Sequence of chain 2.A:
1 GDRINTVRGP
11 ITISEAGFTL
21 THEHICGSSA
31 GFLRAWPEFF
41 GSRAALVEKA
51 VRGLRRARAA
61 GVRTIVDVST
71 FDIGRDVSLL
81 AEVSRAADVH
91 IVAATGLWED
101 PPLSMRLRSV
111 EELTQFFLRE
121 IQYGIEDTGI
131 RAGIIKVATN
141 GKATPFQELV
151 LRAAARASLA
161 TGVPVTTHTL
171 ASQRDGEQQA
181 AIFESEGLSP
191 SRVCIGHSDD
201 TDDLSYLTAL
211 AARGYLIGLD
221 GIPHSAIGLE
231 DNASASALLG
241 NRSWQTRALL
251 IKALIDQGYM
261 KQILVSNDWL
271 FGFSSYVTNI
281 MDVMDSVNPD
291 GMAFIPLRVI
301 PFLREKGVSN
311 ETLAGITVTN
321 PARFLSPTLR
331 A

Binding-site contacts:
Ligand atom CAF contacts residue THR312 of chain 2.A at 3.2 Å.
Ligand atom CAG contacts residue ILE255 of chain 2.A at 3.8 Å (hydrophobic).
Ligand atom CAI contacts residue THR312 of chain 2.A at 4.3 Å.
Ligand atom CAE contacts residue SER309 of chain 2.A at 3.3 Å.
Ligand atom CAE contacts residue THR312 of chain 2.A at 2.6 Å.
Ligand atom CAC contacts residue SER309 of chain 2.A at 2.9 Å.
Ligand atom CAH contacts residue VAL308 of chain 2.A at 4.0 Å (hydrophobic).
Ligand atom CAH contacts residue GLY307 of chain 2.A at 4.2 Å.
Ligand atom CAG contacts residue THR312 of chain 2.A at 4.4 Å.
Ligand atom CAH contacts residue ILE255 of chain 2.A at 4.0 Å (hydrophobic).
Ligand atom CAF contacts residue SER309 of chain 2.A at 4.0 Å.
Ligand atom CAE contacts residue VAL308 of chain 2.A at 3.9 Å (hydrophobic).
Ligand atom CAH contacts residue THR312 of chain 2.A at 3.9 Å.
Ligand atom CAH contacts residue SER309 of chain 2.A at 4.0 Å.
Ligand atom CAC contacts residue THR312 of chain 2.A at 2.8 Å.

A small-molecule ligand and the protein it binds are described below.
Small molecule (SMILES): CCC1(C)CCCCC1